Sequence of chain 1.A:
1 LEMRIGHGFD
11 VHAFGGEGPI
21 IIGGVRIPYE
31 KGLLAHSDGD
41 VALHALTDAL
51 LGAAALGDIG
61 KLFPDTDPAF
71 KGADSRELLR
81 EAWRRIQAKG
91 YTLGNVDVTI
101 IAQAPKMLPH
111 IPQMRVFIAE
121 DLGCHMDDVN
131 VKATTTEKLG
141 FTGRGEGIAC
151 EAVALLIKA

Sequence of chain 3.A:
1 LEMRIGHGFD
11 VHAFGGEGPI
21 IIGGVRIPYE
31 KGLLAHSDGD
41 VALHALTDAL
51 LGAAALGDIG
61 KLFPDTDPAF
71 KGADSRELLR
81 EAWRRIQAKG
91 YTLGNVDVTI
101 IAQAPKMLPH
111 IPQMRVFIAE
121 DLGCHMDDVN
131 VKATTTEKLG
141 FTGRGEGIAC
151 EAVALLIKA

Sequence of chain 2.A:
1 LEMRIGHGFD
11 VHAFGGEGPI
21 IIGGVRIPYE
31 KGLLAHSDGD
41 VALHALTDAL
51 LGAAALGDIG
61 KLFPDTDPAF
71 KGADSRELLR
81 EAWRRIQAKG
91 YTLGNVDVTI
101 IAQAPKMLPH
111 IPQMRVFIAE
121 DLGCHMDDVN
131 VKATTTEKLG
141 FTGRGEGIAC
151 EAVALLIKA

Binding-site contacts:
Ligand atom O3B contacts residue GPP1 of chain 2.D at 0.4 Å (h-bond).
Ligand atom C2 contacts residue GPP1 of chain 2.D at 2.3 Å.
Ligand atom O2B contacts residue GPP1 of chain 3.D at 0.8 Å (h-bond).
Ligand atom O1B contacts residue ARG144 of chain 2.A at 2.9 Å (salt-bridge).
Ligand atom C7 contacts residue GPP1 of chain 3.D at 2.3 Å.
Ligand atom PA contacts residue GPP1 of chain 3.D at 0.8 Å.
Ligand atom C1 contacts residue GPP1 of chain 3.D at 0.9 Å.
Ligand atom C8 contacts residue GPP1 of chain 2.D at 1.2 Å.
Ligand atom PB contacts residue GPP1 of chain 2.D at 0.5 Å.
Ligand atom C6 contacts residue GPP1 of chain 3.D at 2.2 Å.
Ligand atom O3A contacts residue GPP1 of chain 2.D at 1.5 Å (h-bond).
Ligand atom C6 contacts residue GPP1 of chain 2.D at 2.6 Å.
Ligand atom O2A contacts residue GPP1 of chain 2.D at 0.9 Å.
Ligand atom C9 contacts residue GPP1 of chain 2.D at 1.3 Å.
Ligand atom O3B contacts residue ARG144 of chain 2.A at 2.6 Å (salt-bridge).
Ligand atom PA contacts residue GPP1 of chain 2.D at 0.8 Å.
Ligand atom C7 contacts residue GPP1 of chain 2.D at 1.7 Å.
Ligand atom C1 contacts residue GPP1 of chain 2.D at 1.2 Å.
Ligand atom O3B contacts residue GPP1 of chain 3.D at 1.2 Å (h-bond).
Ligand atom O1 contacts residue GPP1 of chain 3.D at 0.8 Å.
Ligand atom O1A contacts residue GPP1 of chain 2.D at 1.2 Å (h-bond).
Ligand atom O1B contacts residue GPP1 of chain 2.D at 0.8 Å (h-bond).
Ligand atom O3B contacts residue ARG144 of chain 3.A at 2.5 Å (salt-bridge).
Ligand atom O2A contacts residue PHE141 of chain 2.A at 2.9 Å.
Ligand atom O3A contacts residue GPP1 of chain 3.D at 1.3 Å (h-bond).
Ligand atom PB contacts residue GPP1 of chain 3.D at 0.5 Å.
Ligand atom C9 contacts residue GPP1 of chain 3.D at 2.5 Å.
Ligand atom C8 contacts residue GPP1 of chain 3.D at 1.7 Å.
Ligand atom C10 contacts residue GPP1 of chain 3.D at 1.2 Å.
Ligand atom O1A contacts residue PHE141 of chain 3.A at 2.9 Å (h-bond).
Ligand atom O1B contacts residue GPP1 of chain 3.D at 0.4 Å (h-bond).
Ligand atom O2B contacts residue GPP1 of chain 2.D at 1.1 Å.
Ligand atom O1 contacts residue GPP1 of chain 2.D at 0.5 Å (h-bond).
Ligand atom C5 contacts residue GPP1 of chain 3.D at 1.7 Å.
Ligand atom C10 contacts residue GPP1 of chain 2.D at 1.5 Å.
Ligand atom C3 contacts residue GPP1 of chain 3.D at 2.9 Å.
Ligand atom C2 contacts residue GPP1 of chain 3.D at 1.6 Å.
Ligand atom O1B contacts residue ARG144 of chain 1.A at 2.7 Å (salt-bridge).
Ligand atom O1A contacts residue GPP1 of chain 3.D at 0.5 Å (h-bond).
Ligand atom O2A contacts residue GPP1 of chain 3.D at 1.2 Å (h-bond).

This small molecule binds to this protein.
Small molecule (SMILES): CC(C)=CCC/C(C)=C/CO[P](=O)(O)OP(=O)(O)O